Binding-site contacts:
Ligand atom O7 contacts residue LYS133 of chain 1.X at 3.3 Å.
Ligand atom C7 contacts residue LYS133 of chain 1.X at 4.0 Å.
Ligand atom N2 contacts residue ASN122 of chain 1.X at 3.6 Å.
Ligand atom C5 contacts residue ASN122 of chain 1.X at 2.9 Å.
Ligand atom O6 contacts residue ASN122 of chain 1.X at 4.2 Å.
Ligand atom N2 contacts residue PHE121 of chain 1.X at 4.5 Å.
Ligand atom O6 contacts residue LYS131 of chain 1.X at 4.4 Å.
Ligand atom C8 contacts residue LYS131 of chain 1.X at 4.2 Å.
Ligand atom C7 contacts residue ASN122 of chain 1.X at 4.3 Å.
Ligand atom C6 contacts residue LYS131 of chain 1.X at 3.3 Å.
Ligand atom C2 contacts residue ASN122 of chain 1.X at 2.8 Å.
Ligand atom C6 contacts residue ASN122 of chain 1.X at 3.7 Å.
Ligand atom C3 contacts residue ASN122 of chain 1.X at 3.8 Å.
Ligand atom C8 contacts residue LYS133 of chain 1.X at 4.0 Å.
Ligand atom C8 contacts residue SER120 of chain 1.X at 3.5 Å.
Ligand atom C1 contacts residue ASN122 of chain 1.X at 1.4 Å.
Ligand atom C4 contacts residue ASN122 of chain 1.X at 3.8 Å.
Ligand atom N2 contacts residue GLN100 of chain 1.X at 4.3 Å.
Ligand atom O5 contacts residue ASN122 of chain 1.X at 1.5 Å (h-bond).
Ligand atom C8 contacts residue GLN100 of chain 1.X at 3.7 Å.
Ligand atom O7 contacts residue ASN122 of chain 1.X at 4.4 Å.
Ligand atom C5 contacts residue LYS131 of chain 1.X at 4.1 Å.
Ligand atom C8 contacts residue PHE121 of chain 1.X at 4.0 Å (hydrophobic).

The small molecule below binds the protein below.
Small molecule (SMILES): CC(=O)N[C@H]1[C@H](O[C@H]2[C@H](O)[C@@H](NC(C)=O)CO[C@@H]2CO)O[C@H](CO)[C@@H](O[C@@H]2O[C@H](CO)[C@@H](O)[C@H](O)[C@@H]2O)[C@@H]1O

Sequence of chain 1.X:
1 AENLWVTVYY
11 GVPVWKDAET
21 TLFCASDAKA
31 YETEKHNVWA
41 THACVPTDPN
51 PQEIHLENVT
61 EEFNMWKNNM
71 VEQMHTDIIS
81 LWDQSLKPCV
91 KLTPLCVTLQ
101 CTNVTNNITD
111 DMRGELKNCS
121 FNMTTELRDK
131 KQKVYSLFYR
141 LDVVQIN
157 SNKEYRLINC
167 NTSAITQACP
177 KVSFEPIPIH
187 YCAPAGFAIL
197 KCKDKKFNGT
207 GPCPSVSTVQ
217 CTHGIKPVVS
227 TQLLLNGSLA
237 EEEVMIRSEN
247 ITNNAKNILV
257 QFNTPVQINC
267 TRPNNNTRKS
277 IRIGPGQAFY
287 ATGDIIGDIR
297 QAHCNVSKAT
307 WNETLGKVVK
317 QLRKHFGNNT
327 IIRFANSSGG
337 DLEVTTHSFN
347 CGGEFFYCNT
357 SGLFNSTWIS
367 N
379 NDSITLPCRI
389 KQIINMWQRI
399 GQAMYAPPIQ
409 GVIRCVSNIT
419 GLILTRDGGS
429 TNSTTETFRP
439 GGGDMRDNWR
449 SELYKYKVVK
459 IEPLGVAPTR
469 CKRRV